Sequence of chain 35.C:
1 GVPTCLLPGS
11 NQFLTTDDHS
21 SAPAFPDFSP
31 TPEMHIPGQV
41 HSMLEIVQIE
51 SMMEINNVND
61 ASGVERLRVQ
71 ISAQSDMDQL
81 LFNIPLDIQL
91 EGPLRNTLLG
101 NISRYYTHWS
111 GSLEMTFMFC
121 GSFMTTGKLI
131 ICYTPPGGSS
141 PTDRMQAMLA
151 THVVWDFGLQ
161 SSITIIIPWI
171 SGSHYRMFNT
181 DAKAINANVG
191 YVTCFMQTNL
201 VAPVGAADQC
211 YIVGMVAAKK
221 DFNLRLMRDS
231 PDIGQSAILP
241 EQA

Binding-site contacts:
Ligand atom C3B contacts residue ILE123 of chain 35.A at 3.9 Å (hydrophobic).
Ligand atom C3B contacts residue LEU226 of chain 35.A at 3.5 Å (hydrophobic).
Ligand atom O1A contacts residue LEU226 of chain 35.A at 3.8 Å.
Ligand atom C1C contacts residue TYR197 of chain 35.A at 3.7 Å (hydrophobic).
Ligand atom C7C contacts residue ILE123 of chain 35.A at 3.5 Å (hydrophobic).
Ligand atom C6B contacts residue ILE188 of chain 35.A at 3.7 Å (hydrophobic).
Ligand atom O1A contacts residue LEU186 of chain 35.A at 3.7 Å.
Ligand atom C6C contacts residue LEU99 of chain 35.A at 3.6 Å (hydrophobic).
Ligand atom C4A contacts residue PRO173 of chain 35.A at 3.3 Å (hydrophobic).
Ligand atom C4A contacts residue LEU186 of chain 35.A at 3.9 Å (hydrophobic).
Ligand atom O1B contacts residue TRP97 of chain 35.A at 3.6 Å.
Ligand atom N2 contacts residue ASN221 of chain 35.A at 3.9 Å.
Ligand atom N3A contacts residue TYR151 of chain 35.A at 3.3 Å.
Ligand atom C6C contacts residue ILE123 of chain 35.A at 3.6 Å (hydrophobic).
Ligand atom C5C contacts residue THR101 of chain 35.A at 3.7 Å.
Ligand atom C4B contacts residue LEU226 of chain 35.A at 3.9 Å (hydrophobic).
Ligand atom C1B contacts residue LEU99 of chain 35.A at 3.9 Å (hydrophobic).
Ligand atom O1B contacts residue LEU99 of chain 35.A at 3.1 Å.
Ligand atom C4C contacts residue THR121 of chain 35.A at 3.7 Å.
Ligand atom C6C contacts residue TRP97 of chain 35.A at 3.9 Å (hydrophobic).
Ligand atom O1A contacts residue ALA149 of chain 35.A at 3.7 Å.
Ligand atom C31 contacts residue ASN199 of chain 35.A at 3.4 Å.
Ligand atom C2C contacts residue THR101 of chain 35.A at 3.8 Å.
Ligand atom C4A contacts residue TYR151 of chain 35.A at 3.8 Å (hydrophobic).
Ligand atom C5A contacts residue PRO173 of chain 35.A at 3.5 Å (hydrophobic).
Ligand atom C5A contacts residue LEU186 of chain 35.A at 3.6 Å (hydrophobic).
Ligand atom C5A contacts residue VAL175 of chain 35.A at 3.9 Å (hydrophobic).
Ligand atom C5B contacts residue ILE188 of chain 35.A at 3.6 Å (hydrophobic).
Ligand atom C3 contacts residue TYR197 of chain 35.A at 3.7 Å (hydrophobic).
Ligand atom C2B contacts residue LEU226 of chain 35.A at 3.6 Å (hydrophobic).
Ligand atom C5A contacts residue ALA149 of chain 35.A at 3.2 Å (hydrophobic).
Ligand atom C4 contacts residue TYR197 of chain 35.A at 3.6 Å (hydrophobic).
Ligand atom O1 contacts residue TYR197 of chain 35.A at 3.9 Å.
Ligand atom C5C contacts residue LEU99 of chain 35.A at 3.6 Å (hydrophobic).
Ligand atom C2B contacts residue ILE123 of chain 35.A at 3.5 Å (hydrophobic).
Ligand atom C2A contacts residue LEU186 of chain 35.A at 3.7 Å (hydrophobic).
Ligand atom O1 contacts residue MET223 of chain 35.A at 3.6 Å (h-bond).
Ligand atom C31 contacts residue TYR197 of chain 35.A at 3.7 Å (hydrophobic).
Ligand atom C5 contacts residue TYR197 of chain 35.A at 3.8 Å (hydrophobic).
Ligand atom C7C contacts residue LEU99 of chain 35.A at 3.5 Å (hydrophobic).

The small molecule below binds the protein below.
Small molecule (SMILES): Cc1cc(CCCCCCCOc2ccc(C3=NCCO3)cc2)on1

Sequence of chain 35.A:
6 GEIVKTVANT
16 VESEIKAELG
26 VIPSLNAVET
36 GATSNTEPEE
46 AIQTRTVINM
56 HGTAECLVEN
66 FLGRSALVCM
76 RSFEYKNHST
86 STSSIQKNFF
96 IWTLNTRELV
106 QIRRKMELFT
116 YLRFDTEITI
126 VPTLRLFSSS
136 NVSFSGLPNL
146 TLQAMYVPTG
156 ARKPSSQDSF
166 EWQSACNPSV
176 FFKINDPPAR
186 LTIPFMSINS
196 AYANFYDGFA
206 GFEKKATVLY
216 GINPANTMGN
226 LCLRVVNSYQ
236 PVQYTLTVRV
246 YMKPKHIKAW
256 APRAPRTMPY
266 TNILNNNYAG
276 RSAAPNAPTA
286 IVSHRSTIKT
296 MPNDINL